Binding-site contacts:
Ligand atom C17 contacts residue THR90 of chain 1.B at 3.5 Å.
Ligand atom C11 contacts residue LEU75 of chain 1.B at 3.5 Å (hydrophobic).
Ligand atom C20 contacts residue GLY154 of chain 1.B at 3.6 Å.
Ligand atom F27 contacts residue GLY154 of chain 1.B at 3.7 Å.
Ligand atom C32 contacts residue CYS93 of chain 1.B at 3.2 Å (hydrophobic).
Ligand atom N31 contacts residue TRP92 of chain 1.B at 3.9 Å.
Ligand atom C16 contacts residue ILE88 of chain 1.B at 3.5 Å (hydrophobic).
Ligand atom C20 contacts residue ASP155 of chain 1.B at 3.2 Å.
Ligand atom C32 contacts residue PHE144 of chain 1.B at 3.9 Å (hydrophobic).
Ligand atom C11 contacts residue ASP155 of chain 1.B at 3.7 Å.
Ligand atom N35 contacts residue ALA42 of chain 1.B at 3.2 Å.
Ligand atom N12 contacts residue LEU75 of chain 1.B at 3.9 Å.
Ligand atom N31 contacts residue PHE144 of chain 1.B at 3.7 Å.
Ligand atom N35 contacts residue GLN91 of chain 1.B at 3.0 Å (h-bond).
Ligand atom C19 contacts residue ASP155 of chain 1.B at 3.4 Å.
Ligand atom N12 contacts residue ASP155 of chain 1.B at 3.0 Å (salt-bridge).
Ligand atom C32 contacts residue TRP92 of chain 1.B at 3.5 Å (hydrophobic).
Ligand atom C16 contacts residue THR90 of chain 1.B at 3.6 Å.
Ligand atom C18 contacts residue LYS44 of chain 1.B at 3.5 Å.
Ligand atom C13 contacts residue ASP155 of chain 1.B at 3.6 Å.
Ligand atom C18 contacts residue THR90 of chain 1.B at 3.7 Å.
Ligand atom F27 contacts residue HIS135 of chain 1.B at 3.6 Å.
Ligand atom N33 contacts residue CYS93 of chain 1.B at 3.2 Å (h-bond).
Ligand atom C09 contacts residue THR90 of chain 1.B at 3.8 Å.
Ligand atom C06 contacts residue PHE156 of chain 1.B at 3.7 Å (hydrophobic).
Ligand atom C23 contacts residue ASP155 of chain 1.B at 3.9 Å.
Ligand atom N05 contacts residue PHE156 of chain 1.B at 3.8 Å.
Ligand atom C24 contacts residue ASP155 of chain 1.B at 3.5 Å.
Ligand atom N35 contacts residue THR90 of chain 1.B at 3.7 Å.
Ligand atom C14 contacts residue LEU66 of chain 1.B at 3.6 Å (hydrophobic).
Ligand atom C10 contacts residue LEU75 of chain 1.B at 3.9 Å (hydrophobic).
Ligand atom C17 contacts residue LYS44 of chain 1.B at 3.4 Å.
Ligand atom F28 contacts residue GLY154 of chain 1.B at 3.2 Å.
Ligand atom C21 contacts residue ASP155 of chain 1.B at 3.9 Å.
Ligand atom C20 contacts residue LEU66 of chain 1.B at 3.9 Å (hydrophobic).
Ligand atom N33 contacts residue TRP92 of chain 1.B at 3.4 Å.
Ligand atom F28 contacts residue ILE153 of chain 1.B at 2.9 Å.
Ligand atom C17 contacts residue ILE88 of chain 1.B at 3.3 Å (hydrophobic).
Ligand atom C25 contacts residue GLY154 of chain 1.B at 3.9 Å.
Ligand atom C34 contacts residue ALA42 of chain 1.B at 3.8 Å (hydrophobic).

Sequence of chain 1.B:
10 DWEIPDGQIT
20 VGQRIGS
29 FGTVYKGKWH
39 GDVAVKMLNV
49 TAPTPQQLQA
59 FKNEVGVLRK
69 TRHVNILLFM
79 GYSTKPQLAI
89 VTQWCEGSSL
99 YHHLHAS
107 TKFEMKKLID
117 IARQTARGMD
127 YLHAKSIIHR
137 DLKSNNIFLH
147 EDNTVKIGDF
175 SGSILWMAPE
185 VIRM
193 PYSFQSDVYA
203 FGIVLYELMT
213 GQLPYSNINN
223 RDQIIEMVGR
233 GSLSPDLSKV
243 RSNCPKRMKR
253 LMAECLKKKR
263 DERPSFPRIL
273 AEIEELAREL

This small molecule binds to this protein.
Small molecule (SMILES): CC(C)n1nc(C#Cc2cccc3cc(-c4cccc(C(F)(F)F)c4)ncc23)c2c(N)ncnc21